This protein binds this small molecule.
Small molecule (SMILES): CC(=O)N[C@@H]1[C@@H](O)[C@H](O)[C@@H](CO)O[C@H]1O

Sequence of chain 1.E:
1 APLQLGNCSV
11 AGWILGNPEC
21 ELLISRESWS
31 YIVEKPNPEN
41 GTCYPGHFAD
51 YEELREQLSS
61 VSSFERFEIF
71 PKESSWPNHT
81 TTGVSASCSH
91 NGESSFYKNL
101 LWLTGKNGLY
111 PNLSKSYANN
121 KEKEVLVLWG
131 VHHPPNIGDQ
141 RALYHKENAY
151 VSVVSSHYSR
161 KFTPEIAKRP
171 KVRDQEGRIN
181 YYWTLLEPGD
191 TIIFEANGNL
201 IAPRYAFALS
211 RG

Binding-site contacts:
Ligand atom N2 contacts residue ASN40 of chain 1.E at 2.1 Å (h-bond).
Ligand atom C8 contacts residue PRO18 of chain 1.E at 4.4 Å (hydrophobic).
Ligand atom C1 contacts residue GLU39 of chain 1.E at 4.1 Å.
Ligand atom O3 contacts residue ASN40 of chain 1.E at 4.1 Å.
Ligand atom C8 contacts residue GLU19 of chain 1.E at 3.4 Å.
Ligand atom C5 contacts residue ASN40 of chain 1.E at 3.7 Å.
Ligand atom C8 contacts residue ASN17 of chain 1.E at 3.0 Å.
Ligand atom O7 contacts residue CYS43 of chain 1.E at 3.8 Å.
Ligand atom C7 contacts residue ASN17 of chain 1.E at 3.9 Å.
Ligand atom O5 contacts residue GLU39 of chain 1.E at 4.0 Å.
Ligand atom O7 contacts residue ASN17 of chain 1.E at 3.5 Å (h-bond).
Ligand atom C8 contacts residue ASN40 of chain 1.E at 3.8 Å.
Ligand atom N2 contacts residue GLU19 of chain 1.E at 3.5 Å.
Ligand atom C7 contacts residue ASN40 of chain 1.E at 2.4 Å.
Ligand atom O7 contacts residue GLU39 of chain 1.E at 4.5 Å.
Ligand atom O7 contacts residue ARG173 of chain 1.E at 3.6 Å.
Ligand atom C7 contacts residue CYS43 of chain 1.E at 4.2 Å (hydrophobic).
Ligand atom O3 contacts residue SER89 of chain 1.E at 4.3 Å.
Ligand atom O5 contacts residue ASN40 of chain 1.E at 2.6 Å (h-bond).
Ligand atom C3 contacts residue ASN40 of chain 1.E at 3.3 Å.
Ligand atom C8 contacts residue CYS43 of chain 1.E at 3.9 Å (hydrophobic).
Ligand atom C1 contacts residue ASN40 of chain 1.E at 1.5 Å.
Ligand atom C7 contacts residue GLU19 of chain 1.E at 3.9 Å.
Ligand atom O7 contacts residue ASN40 of chain 1.E at 2.2 Å (h-bond).
Ligand atom O7 contacts residue GLY41 of chain 1.E at 4.5 Å.
Ligand atom C8 contacts residue CYS88 of chain 1.E at 4.5 Å (hydrophobic).
Ligand atom C2 contacts residue ASN40 of chain 1.E at 1.8 Å.
Ligand atom C4 contacts residue ASN40 of chain 1.E at 3.9 Å.